Sequence of chain 6.O:
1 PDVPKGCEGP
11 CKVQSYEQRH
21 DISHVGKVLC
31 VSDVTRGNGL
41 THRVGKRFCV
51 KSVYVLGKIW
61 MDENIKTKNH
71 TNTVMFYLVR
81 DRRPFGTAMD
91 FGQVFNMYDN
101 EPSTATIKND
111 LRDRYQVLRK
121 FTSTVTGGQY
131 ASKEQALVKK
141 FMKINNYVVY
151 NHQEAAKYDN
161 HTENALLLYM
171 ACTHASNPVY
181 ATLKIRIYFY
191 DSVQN

Sequence of chain 10.S:
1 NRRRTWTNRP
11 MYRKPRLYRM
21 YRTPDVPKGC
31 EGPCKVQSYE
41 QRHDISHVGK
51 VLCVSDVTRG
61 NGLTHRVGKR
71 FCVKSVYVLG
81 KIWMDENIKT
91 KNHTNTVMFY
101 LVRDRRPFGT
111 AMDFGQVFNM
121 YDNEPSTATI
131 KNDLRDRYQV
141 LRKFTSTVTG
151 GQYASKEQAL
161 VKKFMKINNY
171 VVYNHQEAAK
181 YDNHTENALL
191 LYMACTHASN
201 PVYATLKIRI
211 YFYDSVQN

Sequence of chain 10.U:
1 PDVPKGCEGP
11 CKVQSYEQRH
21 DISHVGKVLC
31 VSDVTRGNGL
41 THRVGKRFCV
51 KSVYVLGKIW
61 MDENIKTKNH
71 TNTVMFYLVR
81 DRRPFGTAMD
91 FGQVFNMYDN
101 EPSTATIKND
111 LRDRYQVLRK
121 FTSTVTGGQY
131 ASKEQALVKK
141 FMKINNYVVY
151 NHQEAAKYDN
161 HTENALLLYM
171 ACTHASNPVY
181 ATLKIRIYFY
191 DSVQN

Binding-site contacts:
Ligand atom N4 contacts residue SER52 of chain 10.U at 3.6 Å (h-bond).
Ligand atom O2 contacts residue TYR188 of chain 10.U at 3.1 Å.
Ligand atom C5' contacts residue ARG47 of chain 6.O at 3.5 Å.
Ligand atom N4 contacts residue LYS51 of chain 10.U at 3.4 Å.
Ligand atom O3' contacts residue LEU141 of chain 10.S at 3.5 Å (h-bond).
Ligand atom OP1 contacts residue ARG135 of chain 10.S at 3.1 Å (salt-bridge).
Ligand atom O5' contacts residue ARG135 of chain 10.S at 3.4 Å.
Ligand atom OP2 contacts residue TYR188 of chain 10.U at 2.7 Å (h-bond).
Ligand atom OP2 contacts residue ASN195 of chain 6.O at 3.6 Å.
Ligand atom N3 contacts residue PHE141 of chain 10.U at 3.6 Å.
Ligand atom O3' contacts residue TYR188 of chain 10.U at 2.9 Å (h-bond).
Ligand atom N6 contacts residue PHE141 of chain 10.U at 3.4 Å.
Ligand atom N1 contacts residue PHE141 of chain 10.U at 3.4 Å.
Ligand atom C5' contacts residue LYS143 of chain 10.S at 3.6 Å.
Ligand atom O3' contacts residue ARG47 of chain 6.O at 3.5 Å (salt-bridge).
Ligand atom O3' contacts residue ARG105 of chain 10.S at 3.4 Å (salt-bridge).
Ligand atom C2' contacts residue TYR188 of chain 10.U at 3.1 Å (hydrophobic).
Ligand atom OP1 contacts residue ARG47 of chain 6.O at 3.2 Å (salt-bridge).
Ligand atom C4 contacts residue PHE141 of chain 10.U at 3.4 Å (hydrophobic).
Ligand atom C5 contacts residue PHE141 of chain 10.U at 3.4 Å (hydrophobic).
Ligand atom P contacts residue ARG47 of chain 6.O at 3.6 Å.
Ligand atom OP1 contacts residue ARG105 of chain 10.S at 2.9 Å (salt-bridge).
Ligand atom C3' contacts residue TYR188 of chain 10.U at 3.2 Å (hydrophobic).
Ligand atom OP2 contacts residue LYS143 of chain 10.S at 2.9 Å (salt-bridge).
Ligand atom C5' contacts residue ARG103 of chain 10.S at 3.4 Å.
Ligand atom OP1 contacts residue ASP136 of chain 10.S at 2.8 Å (salt-bridge).
Ligand atom N7 contacts residue PHE141 of chain 10.U at 3.5 Å.
Ligand atom OP2 contacts residue ASN195 of chain 6.O at 2.9 Å (h-bond).
Ligand atom C5 contacts residue TYR190 of chain 10.U at 3.6 Å (hydrophobic).
Ligand atom C6 contacts residue PHE141 of chain 10.U at 3.4 Å (hydrophobic).
Ligand atom O4' contacts residue ARG103 of chain 10.S at 3.4 Å (salt-bridge).
Ligand atom C2' contacts residue CYS11 of chain 10.U at 3.6 Å (hydrophobic).
Ligand atom OP2 contacts residue TYR54 of chain 10.U at 2.6 Å (h-bond).
Ligand atom OP1 contacts residue LYS143 of chain 10.S at 3.0 Å (salt-bridge).
Ligand atom OP1 contacts residue ARG142 of chain 10.S at 3.5 Å.
Ligand atom P contacts residue TYR188 of chain 10.U at 3.4 Å.
Ligand atom OP2 contacts residue ARG186 of chain 10.U at 3.0 Å (salt-bridge).
Ligand atom C2' contacts residue ASN195 of chain 6.O at 3.6 Å.
Ligand atom C2 contacts residue PHE141 of chain 10.U at 3.5 Å (hydrophobic).
Ligand atom O3' contacts residue ASN195 of chain 6.O at 3.4 Å (h-bond).

A small-molecule ligand and the protein it binds are described below.
Small molecule (SMILES): Nc1ccn([C@H]2C[C@H](O[P](=O)(O)OC[C@H]3O[C@@H](n4cnc5c(N)ncnc54)C[C@@H]3O[P](=O)(O)OC[C@H]3O[C@@H](n4cnc5c(N)ncnc54)C[C@@H]3O[P](=O)(O)OC[C@H]3O[C@@H](n4ccc(N)nc4=O)C[C@@H]3O[P](=O)(O)OC[C@H]3O[C@@H](n4ccc(N)nc4=O)C[C@@H]3O[P](=O)(O)OC[C@H]3O[C@@H](n4cnc5c(N)ncnc54)C[C@@H]3O[P](=O)(O)OC[C@H]3O[C@@H](n4ccc(N)nc4=O)C[C@@H]3O)[C@@H](COP(=O)=O)O2)c(=O)n1